Binding-site contacts:
Ligand atom C15 contacts residue ASP435 of chain 1.D at 3.7 Å.
Ligand atom C11 contacts residue VAL275 of chain 1.D at 4.0 Å (hydrophobic).
Ligand atom C3 contacts residue TRP438 of chain 1.D at 3.6 Å (hydrophobic).
Ligand atom C27 contacts residue HIS268 of chain 1.D at 3.9 Å.
Ligand atom O1 contacts residue TRP438 of chain 1.D at 4.1 Å.
Ligand atom C5 contacts residue TRP438 of chain 1.D at 3.9 Å (hydrophobic).
Ligand atom C6 contacts residue TRP438 of chain 1.D at 3.8 Å (hydrophobic).
Ligand atom C12 contacts residue VAL275 of chain 1.D at 4.1 Å (hydrophobic).
Ligand atom C19 contacts residue ARG272 of chain 1.D at 4.2 Å.
Ligand atom C9 contacts residue TRP438 of chain 1.D at 4.4 Å (hydrophobic).
Ligand atom C8 contacts residue ARG272 of chain 1.D at 4.4 Å.
Ligand atom C15 contacts residue ARG272 of chain 1.D at 3.9 Å.
Ligand atom C19 contacts residue PRO276 of chain 1.D at 3.6 Å (hydrophobic).
Ligand atom C21 contacts residue VAL275 of chain 1.D at 4.2 Å (hydrophobic).
Ligand atom C2 contacts residue LEU279 of chain 1.D at 4.4 Å (hydrophobic).
Ligand atom C18 contacts residue ARG272 of chain 1.D at 3.8 Å.
Ligand atom C1 contacts residue TRP438 of chain 1.D at 4.2 Å (hydrophobic).
Ligand atom C26 contacts residue MET228 of chain 1.D at 3.4 Å (hydrophobic).
Ligand atom C22 contacts residue VAL271 of chain 1.D at 4.3 Å (hydrophobic).
Ligand atom C4 contacts residue TRP438 of chain 1.D at 3.6 Å (hydrophobic).
Ligand atom C21 contacts residue VAL271 of chain 1.D at 3.6 Å (hydrophobic).
Ligand atom C7 contacts residue ASP435 of chain 1.D at 4.3 Å.
Ligand atom C7 contacts residue TRP438 of chain 1.D at 3.9 Å (hydrophobic).
Ligand atom C16 contacts residue ARG272 of chain 1.D at 4.3 Å.
Ligand atom C6 contacts residue ARG272 of chain 1.D at 3.8 Å.
Ligand atom C1 contacts residue LEU279 of chain 1.D at 4.0 Å (hydrophobic).
Ligand atom C20 contacts residue VAL271 of chain 1.D at 4.0 Å (hydrophobic).
Ligand atom C18 contacts residue VAL271 of chain 1.D at 4.5 Å (hydrophobic).
Ligand atom C18 contacts residue VAL275 of chain 1.D at 3.9 Å (hydrophobic).
Ligand atom C2 contacts residue TRP438 of chain 1.D at 4.5 Å (hydrophobic).
Ligand atom C7 contacts residue ARG272 of chain 1.D at 4.3 Å.

A protein and the small-molecule ligand that binds it are described below.
Small molecule (SMILES): CC(C)CCC[C@@H](C)[C@H]1CC[C@H]2[C@@H]3CC=C4C[C@@H](O)CC[C@]4(C)[C@H]3CC[C@]12C

Sequence of chain 1.D:
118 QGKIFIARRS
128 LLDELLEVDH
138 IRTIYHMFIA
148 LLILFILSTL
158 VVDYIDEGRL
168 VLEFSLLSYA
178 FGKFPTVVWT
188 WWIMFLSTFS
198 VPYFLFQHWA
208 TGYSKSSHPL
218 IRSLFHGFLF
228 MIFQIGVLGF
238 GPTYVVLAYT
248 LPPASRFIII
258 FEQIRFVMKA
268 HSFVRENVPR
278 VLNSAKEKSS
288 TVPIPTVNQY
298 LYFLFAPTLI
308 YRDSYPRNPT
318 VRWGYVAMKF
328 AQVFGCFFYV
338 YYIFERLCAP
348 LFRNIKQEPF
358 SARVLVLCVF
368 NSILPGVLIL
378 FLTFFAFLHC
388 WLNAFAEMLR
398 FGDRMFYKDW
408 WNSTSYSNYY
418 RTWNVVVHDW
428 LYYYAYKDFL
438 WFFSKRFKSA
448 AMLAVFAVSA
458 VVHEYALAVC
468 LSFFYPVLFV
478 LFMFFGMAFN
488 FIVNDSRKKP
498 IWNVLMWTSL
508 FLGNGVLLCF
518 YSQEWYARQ